A protein and the small-molecule ligand that binds it are described below.
Small molecule (SMILES): Nc1ncnc2c1ncn2[C@@H]1O[C@H](COP(=O)(O)OP(=O)(O)OP(O)(O)=S)[C@@H](O)[C@H]1O

Sequence of chain 1.P:
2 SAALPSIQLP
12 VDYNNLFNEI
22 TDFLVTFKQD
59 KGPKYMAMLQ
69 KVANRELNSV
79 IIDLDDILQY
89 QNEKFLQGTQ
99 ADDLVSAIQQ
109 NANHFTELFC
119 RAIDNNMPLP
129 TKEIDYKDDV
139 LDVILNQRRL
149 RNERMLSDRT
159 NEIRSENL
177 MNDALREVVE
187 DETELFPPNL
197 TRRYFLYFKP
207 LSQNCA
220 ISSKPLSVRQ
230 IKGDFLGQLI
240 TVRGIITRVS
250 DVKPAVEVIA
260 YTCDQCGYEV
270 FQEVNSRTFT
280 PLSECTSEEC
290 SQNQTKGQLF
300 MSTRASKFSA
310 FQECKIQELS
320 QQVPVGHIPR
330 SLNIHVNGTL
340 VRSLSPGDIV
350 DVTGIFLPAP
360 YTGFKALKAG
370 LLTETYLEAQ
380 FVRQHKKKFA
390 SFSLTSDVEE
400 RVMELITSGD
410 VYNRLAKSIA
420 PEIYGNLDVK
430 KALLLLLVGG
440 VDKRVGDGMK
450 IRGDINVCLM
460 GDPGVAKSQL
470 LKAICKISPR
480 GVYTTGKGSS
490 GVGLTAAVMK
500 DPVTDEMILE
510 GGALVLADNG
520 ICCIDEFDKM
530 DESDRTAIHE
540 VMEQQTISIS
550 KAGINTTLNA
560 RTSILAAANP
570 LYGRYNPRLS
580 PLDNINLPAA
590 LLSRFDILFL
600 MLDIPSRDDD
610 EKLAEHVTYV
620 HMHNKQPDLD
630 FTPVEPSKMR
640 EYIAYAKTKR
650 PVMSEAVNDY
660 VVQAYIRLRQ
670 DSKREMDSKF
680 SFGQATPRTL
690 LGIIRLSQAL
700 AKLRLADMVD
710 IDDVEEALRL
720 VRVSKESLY

Sequence of chain 1.M:
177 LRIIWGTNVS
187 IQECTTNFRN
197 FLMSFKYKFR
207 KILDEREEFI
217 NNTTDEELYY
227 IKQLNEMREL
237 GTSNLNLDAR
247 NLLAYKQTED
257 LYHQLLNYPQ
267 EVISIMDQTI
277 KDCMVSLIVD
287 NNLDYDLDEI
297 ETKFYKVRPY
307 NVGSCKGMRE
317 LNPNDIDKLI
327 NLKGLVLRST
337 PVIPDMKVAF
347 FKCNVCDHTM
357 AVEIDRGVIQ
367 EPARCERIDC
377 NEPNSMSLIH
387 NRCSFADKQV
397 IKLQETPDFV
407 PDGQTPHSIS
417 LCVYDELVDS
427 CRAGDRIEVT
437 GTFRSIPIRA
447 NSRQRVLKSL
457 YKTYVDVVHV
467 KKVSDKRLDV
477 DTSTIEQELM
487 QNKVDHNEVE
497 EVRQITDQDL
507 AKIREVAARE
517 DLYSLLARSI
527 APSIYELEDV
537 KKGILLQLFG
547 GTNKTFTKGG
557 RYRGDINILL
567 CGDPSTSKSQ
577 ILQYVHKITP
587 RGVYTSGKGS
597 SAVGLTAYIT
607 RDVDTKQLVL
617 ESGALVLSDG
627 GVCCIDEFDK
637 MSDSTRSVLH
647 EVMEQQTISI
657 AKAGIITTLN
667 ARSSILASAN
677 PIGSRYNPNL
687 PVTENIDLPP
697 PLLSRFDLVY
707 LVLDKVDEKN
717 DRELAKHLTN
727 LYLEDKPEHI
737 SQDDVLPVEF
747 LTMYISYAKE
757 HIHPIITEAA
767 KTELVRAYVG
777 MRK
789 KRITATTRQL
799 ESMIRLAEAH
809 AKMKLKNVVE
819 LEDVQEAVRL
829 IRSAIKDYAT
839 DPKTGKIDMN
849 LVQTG

Binding-site contacts:
Ligand atom O3G contacts residue LYS574 of chain 1.M at 2.8 Å (salt-bridge).
Ligand atom O2A contacts residue GLU542 of chain 1.P at 3.0 Å (salt-bridge).
Ligand atom C8 contacts residue SER571 of chain 1.M at 3.2 Å.
Ligand atom S1G contacts residue PRO570 of chain 1.M at 3.6 Å.
Ligand atom C2 contacts residue TYR531 of chain 1.M at 3.3 Å (hydrophobic).
Ligand atom PG contacts residue MG1 of chain 1.CB at 3.2 Å.
Ligand atom O1A contacts residue SER573 of chain 1.M at 3.3 Å.
Ligand atom N1 contacts residue ILE530 of chain 1.M at 3.6 Å.
Ligand atom O2B contacts residue MG1 of chain 1.CB at 2.0 Å.
Ligand atom O3A contacts residue SER571 of chain 1.M at 3.5 Å.
Ligand atom O1A contacts residue GLN576 of chain 1.M at 3.2 Å.
Ligand atom N7 contacts residue SER571 of chain 1.M at 3.3 Å (h-bond).
Ligand atom O1B contacts residue LYS574 of chain 1.M at 3.0 Å (salt-bridge).
Ligand atom PB contacts residue MG1 of chain 1.CB at 3.2 Å.
Ligand atom N1 contacts residue TYR531 of chain 1.M at 2.6 Å (h-bond).
Ligand atom O3B contacts residue SER571 of chain 1.M at 3.0 Å (h-bond).
Ligand atom O1A contacts residue SER575 of chain 1.M at 3.6 Å.
Ligand atom O2B contacts residue GLU542 of chain 1.P at 3.0 Å (salt-bridge).
Ligand atom O1B contacts residue SER573 of chain 1.M at 3.3 Å (h-bond).
Ligand atom C6 contacts residue TYR531 of chain 1.M at 3.6 Å (hydrophobic).
Ligand atom O3A contacts residue SER573 of chain 1.M at 2.9 Å (h-bond).
Ligand atom O2G contacts residue MG1 of chain 1.CB at 2.0 Å.
Ligand atom C8 contacts residue PRO686 of chain 1.P at 3.4 Å (hydrophobic).
Ligand atom O2B contacts residue SER575 of chain 1.M at 2.8 Å (h-bond).
Ligand atom O3B contacts residue ARG687 of chain 1.P at 3.2 Å (salt-bridge).
Ligand atom O3G contacts residue PRO570 of chain 1.M at 3.4 Å.
Ligand atom PB contacts residue LYS574 of chain 1.M at 3.6 Å.
Ligand atom O3' contacts residue LEU690 of chain 1.P at 3.4 Å.
Ligand atom O2' contacts residue GLN576 of chain 1.M at 3.6 Å.
Ligand atom O1B contacts residue THR572 of chain 1.M at 3.0 Å (h-bond).
Ligand atom N6 contacts residue TYR531 of chain 1.M at 3.4 Å.
Ligand atom O2A contacts residue ARG687 of chain 1.P at 2.6 Å (salt-bridge).
Ligand atom O2' contacts residue LEU690 of chain 1.P at 3.6 Å.
Ligand atom O3A contacts residue THR572 of chain 1.M at 3.3 Å (h-bond).
Ligand atom O2' contacts residue ILE450 of chain 1.P at 3.3 Å.
Ligand atom O5' contacts residue SER573 of chain 1.M at 3.4 Å (h-bond).
Ligand atom S1G contacts residue ARG687 of chain 1.P at 3.5 Å (salt-bridge).
Ligand atom O3B contacts residue MG1 of chain 1.CB at 3.2 Å.
Ligand atom PA contacts residue SER573 of chain 1.M at 3.7 Å.
Ligand atom O2G contacts residue GLU542 of chain 1.P at 3.4 Å (salt-bridge).